Sequence of chain 1.E:
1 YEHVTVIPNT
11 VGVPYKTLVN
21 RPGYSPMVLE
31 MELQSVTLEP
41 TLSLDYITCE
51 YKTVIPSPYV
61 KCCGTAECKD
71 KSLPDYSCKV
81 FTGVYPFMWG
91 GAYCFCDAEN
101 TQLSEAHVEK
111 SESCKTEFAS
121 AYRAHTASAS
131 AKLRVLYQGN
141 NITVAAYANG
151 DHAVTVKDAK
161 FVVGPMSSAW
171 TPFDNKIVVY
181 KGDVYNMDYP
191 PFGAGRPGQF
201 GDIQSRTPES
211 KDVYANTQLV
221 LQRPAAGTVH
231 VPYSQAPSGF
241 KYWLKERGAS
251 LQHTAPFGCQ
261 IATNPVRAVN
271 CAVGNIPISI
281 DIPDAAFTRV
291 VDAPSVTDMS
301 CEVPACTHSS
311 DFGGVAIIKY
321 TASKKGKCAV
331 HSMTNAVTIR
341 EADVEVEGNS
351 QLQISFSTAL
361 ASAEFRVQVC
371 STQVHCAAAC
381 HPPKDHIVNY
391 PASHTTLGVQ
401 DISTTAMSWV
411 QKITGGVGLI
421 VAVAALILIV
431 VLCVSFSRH

Binding-site contacts:
Ligand atom C8 contacts residue ASN259 of chain 1.F at 4.4 Å.
Ligand atom C2 contacts residue ASN259 of chain 1.F at 2.4 Å.
Ligand atom O7 contacts residue ASN259 of chain 1.F at 2.9 Å (h-bond).
Ligand atom O6 contacts residue THR116 of chain 1.E at 3.5 Å.
Ligand atom C5 contacts residue ASN259 of chain 1.F at 3.7 Å.
Ligand atom C1 contacts residue ASN259 of chain 1.F at 1.4 Å.
Ligand atom O7 contacts residue LYS181 of chain 1.E at 3.9 Å.
Ligand atom O5 contacts residue THR116 of chain 1.E at 4.0 Å.
Ligand atom C7 contacts residue ASN259 of chain 1.F at 3.1 Å.
Ligand atom O6 contacts residue LYS115 of chain 1.E at 4.4 Å.
Ligand atom C8 contacts residue LYS181 of chain 1.E at 4.1 Å.
Ligand atom C3 contacts residue ASN259 of chain 1.F at 3.8 Å.
Ligand atom C4 contacts residue ASN259 of chain 1.F at 4.2 Å.
Ligand atom O5 contacts residue ASN259 of chain 1.F at 2.4 Å (h-bond).
Ligand atom N2 contacts residue ASN259 of chain 1.F at 2.9 Å (h-bond).

The small molecule below binds the protein below.
Small molecule (SMILES): CC(=O)N[C@@H]1[C@@H](O)[C@H](O)[C@@H](CO)O[C@H]1O

Sequence of chain 1.F:
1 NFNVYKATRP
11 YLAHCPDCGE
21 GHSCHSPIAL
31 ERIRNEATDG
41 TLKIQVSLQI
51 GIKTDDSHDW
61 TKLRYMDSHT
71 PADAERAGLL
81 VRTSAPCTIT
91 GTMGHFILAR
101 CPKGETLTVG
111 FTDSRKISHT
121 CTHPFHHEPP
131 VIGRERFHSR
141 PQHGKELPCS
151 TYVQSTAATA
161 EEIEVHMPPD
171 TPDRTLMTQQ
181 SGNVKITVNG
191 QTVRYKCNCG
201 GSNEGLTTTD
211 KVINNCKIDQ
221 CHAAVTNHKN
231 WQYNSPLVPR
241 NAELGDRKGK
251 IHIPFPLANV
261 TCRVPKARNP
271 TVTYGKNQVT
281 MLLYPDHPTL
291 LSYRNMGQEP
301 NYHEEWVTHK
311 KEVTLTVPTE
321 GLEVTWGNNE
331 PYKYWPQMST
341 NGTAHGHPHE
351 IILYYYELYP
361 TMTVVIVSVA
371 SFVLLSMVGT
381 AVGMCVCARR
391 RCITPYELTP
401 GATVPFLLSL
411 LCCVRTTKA